Sequence of chain 1.D:
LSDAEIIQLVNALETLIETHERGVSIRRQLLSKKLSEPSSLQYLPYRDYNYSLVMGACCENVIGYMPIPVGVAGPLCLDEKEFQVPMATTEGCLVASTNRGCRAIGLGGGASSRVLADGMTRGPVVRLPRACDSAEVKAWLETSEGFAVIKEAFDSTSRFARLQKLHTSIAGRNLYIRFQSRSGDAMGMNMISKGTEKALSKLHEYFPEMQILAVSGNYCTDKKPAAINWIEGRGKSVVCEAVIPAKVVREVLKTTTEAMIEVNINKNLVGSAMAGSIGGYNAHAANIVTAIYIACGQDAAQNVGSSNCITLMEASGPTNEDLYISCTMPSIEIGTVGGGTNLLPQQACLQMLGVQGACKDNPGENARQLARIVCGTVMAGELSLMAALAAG

Binding-site contacts:
Ligand atom C85 contacts residue ARG169 of chain 1.D at 3.6 Å.
Ligand atom O1B contacts residue SER263 of chain 1.D at 2.6 Å (h-bond).
Ligand atom C1 contacts residue ALA330 of chain 1.C at 3.8 Å (hydrophobic).
Ligand atom C1 contacts residue SER263 of chain 1.D at 3.3 Å.
Ligand atom C6 contacts residue GLU138 of chain 1.C at 3.8 Å.
Ligand atom C84 contacts residue VAL262 of chain 1.D at 3.5 Å (hydrophobic).
Ligand atom C5 contacts residue ASN334 of chain 1.C at 3.8 Å.
Ligand atom C11 contacts residue LEU432 of chain 1.C at 3.4 Å (hydrophobic).
Ligand atom C2 contacts residue ALA330 of chain 1.C at 3.2 Å (hydrophobic).
Ligand atom C83 contacts residue ARG169 of chain 1.D at 3.8 Å.
Ligand atom C1 contacts residue LYS271 of chain 1.D at 3.5 Å.
Ligand atom C12 contacts residue LEU432 of chain 1.C at 3.7 Å (hydrophobic).
Ligand atom C1 contacts residue LYS314 of chain 1.C at 3.4 Å.
Ligand atom C5 contacts residue GLU138 of chain 1.C at 3.6 Å.
Ligand atom O3 contacts residue ASP269 of chain 1.D at 2.8 Å (salt-bridge).
Ligand atom C92 contacts residue LEU141 of chain 1.C at 3.7 Å (hydrophobic).
Ligand atom C84 contacts residue ARG169 of chain 1.D at 3.3 Å.
Ligand atom O1B contacts residue ASN265 of chain 1.D at 3.6 Å.
Ligand atom C3 contacts residue ASP269 of chain 1.D at 3.5 Å.
Ligand atom C4 contacts residue ASP269 of chain 1.D at 3.3 Å.
Ligand atom O1B contacts residue LYS271 of chain 1.D at 3.2 Å (salt-bridge).
Ligand atom C93 contacts residue HIS331 of chain 1.C at 3.8 Å.
Ligand atom F1 contacts residue VAL262 of chain 1.D at 3.1 Å.
Ligand atom O3 contacts residue ARG169 of chain 1.D at 3.0 Å (salt-bridge).
Ligand atom O1A contacts residue LYS314 of chain 1.C at 2.9 Å (salt-bridge).
Ligand atom O1B contacts residue ARG169 of chain 1.D at 3.5 Å (salt-bridge).
Ligand atom O1B contacts residue LYS314 of chain 1.C at 3.3 Å (salt-bridge).
Ligand atom O5 contacts residue GLU138 of chain 1.C at 2.7 Å (salt-bridge).
Ligand atom C83 contacts residue SER240 of chain 1.D at 3.8 Å.
Ligand atom O1A contacts residue SER263 of chain 1.D at 3.4 Å (h-bond).
Ligand atom O5 contacts residue LYS270 of chain 1.D at 2.8 Å (salt-bridge).
Ligand atom C8 contacts residue LEU432 of chain 1.C at 3.6 Å (hydrophobic).
Ligand atom C92 contacts residue GLY139 of chain 1.C at 3.1 Å.
Ligand atom C2 contacts residue LYS271 of chain 1.D at 3.7 Å.
Ligand atom F1 contacts residue ARG169 of chain 1.D at 2.9 Å.
Ligand atom O5 contacts residue ASN334 of chain 1.C at 2.9 Å (h-bond).
Ligand atom C91 contacts residue GLU138 of chain 1.C at 3.7 Å.
Ligand atom C16 contacts residue SER144 of chain 1.C at 3.6 Å.
Ligand atom F1 contacts residue SER263 of chain 1.D at 3.6 Å.
Ligand atom C92 contacts residue CYS140 of chain 1.C at 3.7 Å (hydrophobic).

This protein binds this small molecule.
Small molecule (SMILES): COCc1c(C(C)C)nc(C(C)C)c(CC[C@@H](O)C[C@@H](O)CC(=O)O)c1-c1ccc(F)cc1

Sequence of chain 1.C:
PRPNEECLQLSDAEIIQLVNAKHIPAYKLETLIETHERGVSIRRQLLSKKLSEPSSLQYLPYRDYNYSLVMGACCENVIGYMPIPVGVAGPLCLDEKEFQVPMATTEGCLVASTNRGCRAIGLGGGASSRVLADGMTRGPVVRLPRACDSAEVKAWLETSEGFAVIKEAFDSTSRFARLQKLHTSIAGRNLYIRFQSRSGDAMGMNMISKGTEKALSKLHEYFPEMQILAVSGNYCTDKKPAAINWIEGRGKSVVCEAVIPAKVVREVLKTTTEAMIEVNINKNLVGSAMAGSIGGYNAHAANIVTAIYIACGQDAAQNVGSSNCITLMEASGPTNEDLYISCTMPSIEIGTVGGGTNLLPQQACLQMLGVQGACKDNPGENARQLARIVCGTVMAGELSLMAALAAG